Binding-site contacts:
Ligand atom C26 contacts residue LEU96 of chain 1.A at 3.5 Å (hydrophobic).
Ligand atom C20 contacts residue MET79 of chain 1.A at 3.6 Å (hydrophobic).
Ligand atom C09 contacts residue MET60 of chain 1.A at 3.8 Å (hydrophobic).
Ligand atom C47 contacts residue POP1 of chain 1.F at 3.6 Å.
Ligand atom N32 contacts residue VAL82 of chain 1.A at 3.7 Å.
Ligand atom C25 contacts residue GLY100 of chain 1.A at 3.4 Å.
Ligand atom N46 contacts residue POP1 of chain 1.F at 3.1 Å (h-bond).
Ligand atom C45 contacts residue HIS53 of chain 1.A at 3.8 Å.
Ligand atom C45 contacts residue PHE57 of chain 1.A at 3.8 Å (hydrophobic).
Ligand atom C44 contacts residue ALA56 of chain 1.A at 3.8 Å (hydrophobic).
Ligand atom N46 contacts residue ALA56 of chain 1.A at 3.5 Å.
Ligand atom O30 contacts residue ARG92 of chain 1.A at 3.1 Å (salt-bridge).
Ligand atom C20 contacts residue VAL78 of chain 1.A at 3.8 Å (hydrophobic).
Ligand atom O31 contacts residue ARG92 of chain 1.A at 2.9 Å (salt-bridge).
Ligand atom C27 contacts residue MET79 of chain 1.A at 3.7 Å (hydrophobic).
Ligand atom C19 contacts residue MET79 of chain 1.A at 3.5 Å (hydrophobic).
Ligand atom C10 contacts residue PHE99 of chain 1.A at 3.8 Å (hydrophobic).
Ligand atom N46 contacts residue HIS53 of chain 1.A at 3.4 Å (h-bond).
Ligand atom N46 contacts residue ZN1 of chain 1.B at 2.0 Å.
Ligand atom C23 contacts residue LEU75 of chain 1.A at 3.6 Å (hydrophobic).
Ligand atom C47 contacts residue ZN1 of chain 1.B at 2.9 Å.
Ligand atom C14 contacts residue LEU96 of chain 1.A at 3.5 Å (hydrophobic).
Ligand atom C12 contacts residue THR95 of chain 1.A at 3.8 Å.
Ligand atom C40 contacts residue POP1 of chain 1.F at 3.5 Å.
Ligand atom C13 contacts residue THR95 of chain 1.A at 3.6 Å.
Ligand atom C14 contacts residue THR95 of chain 1.A at 3.7 Å.
Ligand atom C16 contacts residue VAL82 of chain 1.A at 3.6 Å (hydrophobic).
Ligand atom C26 contacts residue PHE99 of chain 1.A at 3.7 Å (hydrophobic).
Ligand atom C45 contacts residue ZN1 of chain 1.B at 3.0 Å.
Ligand atom C28 contacts residue VAL82 of chain 1.A at 3.6 Å (hydrophobic).
Ligand atom C01 contacts residue MET60 of chain 1.A at 3.8 Å (hydrophobic).
Ligand atom N43 contacts residue ALA56 of chain 1.A at 3.4 Å.
Ligand atom C29 contacts residue ARG92 of chain 1.A at 3.6 Å.
Ligand atom C24 contacts residue GLY100 of chain 1.A at 3.8 Å.
Ligand atom C47 contacts residue ALA56 of chain 1.A at 3.2 Å (hydrophobic).
Ligand atom C23 contacts residue PHE99 of chain 1.A at 3.8 Å (hydrophobic).
Ligand atom C27 contacts residue PHE99 of chain 1.A at 3.5 Å (hydrophobic).
Ligand atom C25 contacts residue LEU96 of chain 1.A at 3.4 Å (hydrophobic).
Ligand atom C25 contacts residue ILE123 of chain 1.A at 3.8 Å (hydrophobic).
Ligand atom C22 contacts residue PHE99 of chain 1.A at 3.5 Å (hydrophobic).

Sequence of chain 1.A:
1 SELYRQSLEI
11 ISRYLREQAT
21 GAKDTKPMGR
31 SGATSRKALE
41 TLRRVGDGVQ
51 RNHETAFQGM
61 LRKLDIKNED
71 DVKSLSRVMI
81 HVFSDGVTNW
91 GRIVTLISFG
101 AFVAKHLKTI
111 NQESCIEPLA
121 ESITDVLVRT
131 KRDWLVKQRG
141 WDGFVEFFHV

The protein below binds the small molecule below.
Small molecule (SMILES): Cc1ccnc(-n2ccnc2)c1-c1cccc2c(CCCOc3cccc4ccccc34)c(C(=O)O)n(CC(=O)N3CCNCC3)c12